Sequence of chain 2.A:
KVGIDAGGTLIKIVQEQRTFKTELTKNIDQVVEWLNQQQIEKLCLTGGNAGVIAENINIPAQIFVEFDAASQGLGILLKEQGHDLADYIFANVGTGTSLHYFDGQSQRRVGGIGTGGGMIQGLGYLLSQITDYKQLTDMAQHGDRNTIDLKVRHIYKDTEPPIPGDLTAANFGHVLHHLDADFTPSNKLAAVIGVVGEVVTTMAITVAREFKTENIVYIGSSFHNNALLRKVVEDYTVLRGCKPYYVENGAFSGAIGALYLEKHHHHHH

Binding-site contacts:
Ligand atom C23 contacts residue GLU202 of chain 2.A at 3.5 Å.
Ligand atom O13 contacts residue THR101 of chain 1.A at 3.6 Å.
Ligand atom O05 contacts residue GLU70 of chain 1.A at 3.2 Å (salt-bridge).
Ligand atom C24 contacts residue TYR240 of chain 2.A at 3.6 Å (hydrophobic).
Ligand atom C21 contacts residue TYR240 of chain 2.A at 3.7 Å (hydrophobic).
Ligand atom C15 contacts residue THR101 of chain 1.A at 3.6 Å.
Ligand atom O18 contacts residue ILE117 of chain 1.A at 3.7 Å.
Ligand atom O18 contacts residue ARG113 of chain 1.A at 2.8 Å (salt-bridge).
Ligand atom C20 contacts residue GLY116 of chain 1.A at 3.6 Å.
Ligand atom C26 contacts residue LEU171 of chain 2.A at 3.8 Å (hydrophobic).
Ligand atom C26 contacts residue ASP170 of chain 2.A at 3.5 Å.
Ligand atom C15 contacts residue ILE117 of chain 1.A at 3.6 Å (hydrophobic).
Ligand atom N19 contacts residue THR172 of chain 2.A at 2.9 Å (h-bond).
Ligand atom P02 contacts residue ADP1 of chain 1.C at 3.2 Å.
Ligand atom O13 contacts residue ARG113 of chain 1.A at 2.8 Å (salt-bridge).
Ligand atom C22 contacts residue TYR240 of chain 2.A at 3.7 Å (hydrophobic).
Ligand atom C16 contacts residue ARG113 of chain 1.A at 3.7 Å.
Ligand atom O04 contacts residue GLY9 of chain 1.A at 3.3 Å (h-bond).
Ligand atom O01 contacts residue THR99 of chain 1.A at 3.3 Å (h-bond).
Ligand atom P02 contacts residue MG1 of chain 1.B at 3.4 Å.
Ligand atom O03 contacts residue ADP1 of chain 1.C at 3.0 Å (h-bond).
Ligand atom O03 contacts residue MG1 of chain 1.B at 1.9 Å.
Ligand atom O25 contacts residue LEU171 of chain 2.A at 3.5 Å.
Ligand atom C15 contacts residue ALA173 of chain 2.A at 3.6 Å (hydrophobic).
Ligand atom O25 contacts residue THR172 of chain 2.A at 2.9 Å (h-bond).
Ligand atom C08 contacts residue PHE71 of chain 1.A at 3.7 Å (hydrophobic).
Ligand atom O04 contacts residue MG1 of chain 1.B at 3.8 Å.
Ligand atom O11 contacts residue GLY100 of chain 1.A at 3.3 Å (h-bond).
Ligand atom O18 contacts residue GLY116 of chain 1.A at 3.3 Å.
Ligand atom C16 contacts residue THR172 of chain 2.A at 3.4 Å.
Ligand atom O01 contacts residue GLY100 of chain 1.A at 3.1 Å (h-bond).
Ligand atom C20 contacts residue TYR240 of chain 2.A at 3.5 Å (hydrophobic).
Ligand atom O03 contacts residue GLU70 of chain 1.A at 3.4 Å (salt-bridge).
Ligand atom O13 contacts residue SER102 of chain 1.A at 3.5 Å.
Ligand atom N14 contacts residue ALA173 of chain 2.A at 3.3 Å (h-bond).
Ligand atom O01 contacts residue ADP1 of chain 1.C at 3.4 Å (h-bond).
Ligand atom C17 contacts residue THR172 of chain 2.A at 3.6 Å.
Ligand atom C26 contacts residue THR172 of chain 2.A at 3.6 Å.
Ligand atom O04 contacts residue ADP1 of chain 1.C at 2.6 Å (h-bond).
Ligand atom C17 contacts residue ARG113 of chain 1.A at 3.6 Å.

A small-molecule ligand and the protein it binds are described below.
Small molecule (SMILES): COCCCCCNC(=O)CCNC(=O)[C@H](O)C(C)(C)COP(=O)(O)O

Sequence of chain 1.A:
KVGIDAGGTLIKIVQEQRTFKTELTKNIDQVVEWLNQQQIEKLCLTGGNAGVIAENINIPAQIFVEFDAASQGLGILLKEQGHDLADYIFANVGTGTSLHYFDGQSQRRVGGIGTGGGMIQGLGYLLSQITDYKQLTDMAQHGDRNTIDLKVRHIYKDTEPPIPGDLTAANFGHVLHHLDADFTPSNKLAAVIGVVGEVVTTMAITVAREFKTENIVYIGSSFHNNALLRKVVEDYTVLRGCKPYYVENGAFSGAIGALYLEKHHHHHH